Binding-site contacts:
Ligand atom C2 contacts residue PHE128 of chain 1.F at 3.6 Å (hydrophobic).
Ligand atom C25 contacts residue LEU230 of chain 1.F at 3.9 Å (hydrophobic).
Ligand atom CL37 contacts residue PHE111 of chain 1.F at 3.5 Å.
Ligand atom CL27 contacts residue TYR220 of chain 1.F at 3.6 Å.
Ligand atom C24 contacts residue ASN59 of chain 1.F at 3.6 Å.
Ligand atom CL25 contacts residue ALA56 of chain 1.F at 4.0 Å.
Ligand atom C26 contacts residue LEU224 of chain 1.F at 3.6 Å (hydrophobic).
Ligand atom C25 contacts residue LEU237 of chain 1.F at 3.6 Å (hydrophobic).
Ligand atom C6 contacts residue TYR220 of chain 1.F at 3.1 Å (hydrophobic).
Ligand atom CL35 contacts residue LEU100 of chain 1.F at 3.6 Å.
Ligand atom C22 contacts residue TYR220 of chain 1.F at 3.5 Å (hydrophobic).
Ligand atom C3 contacts residue LEU133 of chain 1.F at 4.0 Å (hydrophobic).
Ligand atom C36 contacts residue PHE111 of chain 1.F at 3.8 Å (hydrophobic).
Ligand atom C22 contacts residue PHE128 of chain 1.F at 3.5 Å (hydrophobic).
Ligand atom CL25 contacts residue LEU237 of chain 1.F at 3.2 Å.
Ligand atom CL35 contacts residue TYR118 of chain 1.F at 3.6 Å.
Ligand atom C26 contacts residue PHE128 of chain 1.F at 4.0 Å (hydrophobic).
Ligand atom CL35 contacts residue CYS113 of chain 1.F at 3.7 Å.
Ligand atom CL27 contacts residue GLU223 of chain 1.F at 3.1 Å.
Ligand atom C1 contacts residue TYR220 of chain 1.F at 3.7 Å (hydrophobic).
Ligand atom C32 contacts residue PHE55 of chain 1.F at 3.8 Å (hydrophobic).
Ligand atom C24 contacts residue PHE128 of chain 1.F at 3.9 Å (hydrophobic).
Ligand atom C6 contacts residue ILE136 of chain 1.F at 3.5 Å (hydrophobic).
Ligand atom N33 contacts residue PHE55 of chain 1.F at 3.9 Å.
Ligand atom CL25 contacts residue THR234 of chain 1.F at 3.6 Å.
Ligand atom N23 contacts residue ASN59 of chain 1.F at 4.0 Å.
Ligand atom CL25 contacts residue LEU230 of chain 1.F at 3.8 Å.
Ligand atom N23 contacts residue TYR220 of chain 1.F at 3.7 Å.
Ligand atom C1 contacts residue PHE132 of chain 1.F at 3.7 Å (hydrophobic).
Ligand atom CL35 contacts residue PHE26 of chain 1.F at 3.5 Å.
Ligand atom C26 contacts residue TYR220 of chain 1.F at 4.0 Å (hydrophobic).
Ligand atom N23 contacts residue PHE128 of chain 1.F at 3.8 Å.
Ligand atom O21 contacts residue TYR220 of chain 1.F at 3.5 Å.
Ligand atom C27 contacts residue TYR220 of chain 1.F at 3.6 Å (hydrophobic).
Ligand atom C26 contacts residue LEU230 of chain 1.F at 3.6 Å (hydrophobic).
Ligand atom C36 contacts residue TYR118 of chain 1.F at 3.5 Å (hydrophobic).
Ligand atom O21 contacts residue PHE132 of chain 1.F at 3.2 Å.
Ligand atom C5 contacts residue ILE136 of chain 1.F at 3.8 Å (hydrophobic).
Ligand atom C27 contacts residue PHE128 of chain 1.F at 3.6 Å (hydrophobic).
Ligand atom C5 contacts residue TYR220 of chain 1.F at 4.0 Å (hydrophobic).

The protein below binds the small molecule below.
Small molecule (SMILES): Clc1cnc(Oc2ccc(Oc3ncc(Cl)cc3Cl)cc2)c(Cl)c1

Sequence of chain 1.F:
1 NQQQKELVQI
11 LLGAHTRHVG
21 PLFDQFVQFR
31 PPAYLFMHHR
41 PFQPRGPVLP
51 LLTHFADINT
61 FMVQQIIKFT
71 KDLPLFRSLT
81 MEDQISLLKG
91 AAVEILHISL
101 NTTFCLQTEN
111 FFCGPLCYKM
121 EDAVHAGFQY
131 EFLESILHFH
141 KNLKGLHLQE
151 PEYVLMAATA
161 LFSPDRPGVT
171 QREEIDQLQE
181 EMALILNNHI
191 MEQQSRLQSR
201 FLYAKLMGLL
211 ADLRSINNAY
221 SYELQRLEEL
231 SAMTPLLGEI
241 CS